Binding-site contacts:
Ligand atom C5 contacts residue ASN75 of chain 1.C at 3.6 Å.
Ligand atom C4 contacts residue ASN75 of chain 1.C at 4.2 Å.
Ligand atom C1 contacts residue PHE114 of chain 1.C at 3.7 Å (hydrophobic).
Ligand atom C8 contacts residue GLN74 of chain 1.C at 3.2 Å.
Ligand atom C7 contacts residue ASN75 of chain 1.C at 3.2 Å.
Ligand atom C3 contacts residue ASN75 of chain 1.C at 3.7 Å.
Ligand atom C2 contacts residue ASN75 of chain 1.C at 2.4 Å.
Ligand atom C3 contacts residue PHE114 of chain 1.C at 4.3 Å (hydrophobic).
Ligand atom O7 contacts residue ASN75 of chain 1.C at 3.2 Å (h-bond).
Ligand atom C1 contacts residue ASN75 of chain 1.C at 1.4 Å.
Ligand atom N2 contacts residue ASN75 of chain 1.C at 2.8 Å (h-bond).
Ligand atom O5 contacts residue ASN75 of chain 1.C at 2.3 Å (h-bond).
Ligand atom O5 contacts residue PHE114 of chain 1.C at 4.3 Å.
Ligand atom C8 contacts residue ASN75 of chain 1.C at 4.4 Å.
Ligand atom C5 contacts residue PHE114 of chain 1.C at 4.1 Å (hydrophobic).

Sequence of chain 1.C:
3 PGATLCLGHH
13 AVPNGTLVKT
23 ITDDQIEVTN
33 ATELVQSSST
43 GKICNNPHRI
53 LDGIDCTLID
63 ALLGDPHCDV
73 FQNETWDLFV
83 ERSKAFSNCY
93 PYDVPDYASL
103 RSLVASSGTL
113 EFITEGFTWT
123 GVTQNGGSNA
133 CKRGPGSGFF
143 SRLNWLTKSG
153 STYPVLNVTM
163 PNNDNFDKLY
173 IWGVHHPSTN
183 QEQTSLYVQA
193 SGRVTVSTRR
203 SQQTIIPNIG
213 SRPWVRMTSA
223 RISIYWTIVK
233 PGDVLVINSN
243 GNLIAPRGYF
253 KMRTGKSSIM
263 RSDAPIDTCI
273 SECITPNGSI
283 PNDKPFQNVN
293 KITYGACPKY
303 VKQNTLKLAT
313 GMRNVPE

This small molecule binds to this protein.
Small molecule (SMILES): CC(=O)N[C@@H]1[C@@H](O)[C@H](O)[C@@H](CO)O[C@H]1O